The small molecule below binds the protein below.
Small molecule (SMILES): O=C(Nc1ccccc1)c1ccccc1[SeH]

Binding-site contacts:
Ligand atom C02 contacts residue LYS114 of chain 1.B at 3.7 Å.
Ligand atom N10 contacts residue ARG45 of chain 1.B at 4.5 Å.
Ligand atom C16 contacts residue ILE51 of chain 1.B at 4.3 Å (hydrophobic).
Ligand atom C03 contacts residue LYS114 of chain 1.B at 3.6 Å.
Ligand atom C13 contacts residue ARG45 of chain 1.B at 3.4 Å.
Ligand atom C12 contacts residue ARG45 of chain 1.B at 3.6 Å.
Ligand atom SE1 contacts residue CYS53 of chain 1.B at 2.2 Å.
Ligand atom C03 contacts residue LYS112 of chain 1.B at 4.3 Å.
Ligand atom SE1 contacts residue LYS114 of chain 1.B at 4.3 Å.
Ligand atom C05 contacts residue LYS114 of chain 1.B at 4.1 Å.
Ligand atom C14 contacts residue TYR49 of chain 1.B at 3.7 Å (hydrophobic).
Ligand atom C03 contacts residue CYS53 of chain 1.B at 3.4 Å (hydrophobic).
Ligand atom C04 contacts residue GLY113 of chain 1.B at 3.7 Å.
Ligand atom C13 contacts residue TYR49 of chain 1.B at 4.4 Å (hydrophobic).
Ligand atom C04 contacts residue LYS114 of chain 1.B at 4.0 Å.
Ligand atom C14 contacts residue ARG45 of chain 1.B at 4.0 Å.
Ligand atom C04 contacts residue LYS112 of chain 1.B at 3.9 Å.
Ligand atom C03 contacts residue GLY113 of chain 1.B at 4.1 Å.
Ligand atom C06 contacts residue LYS114 of chain 1.B at 4.1 Å.
Ligand atom C07 contacts residue LYS114 of chain 1.B at 4.1 Å.
Ligand atom C15 contacts residue TYR49 of chain 1.B at 3.8 Å (hydrophobic).
Ligand atom C11 contacts residue ARG45 of chain 1.B at 4.3 Å.
Ligand atom C02 contacts residue CYS53 of chain 1.B at 3.4 Å (hydrophobic).

Sequence of chain 1.B:
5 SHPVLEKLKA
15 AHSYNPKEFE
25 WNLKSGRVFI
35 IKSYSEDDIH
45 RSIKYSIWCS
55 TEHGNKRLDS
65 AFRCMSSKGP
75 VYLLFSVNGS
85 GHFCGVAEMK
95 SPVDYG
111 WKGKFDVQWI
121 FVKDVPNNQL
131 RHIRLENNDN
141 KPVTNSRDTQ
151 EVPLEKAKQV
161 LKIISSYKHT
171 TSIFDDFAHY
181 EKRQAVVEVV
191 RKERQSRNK